The protein below binds the small molecule below.
Small molecule (SMILES): CC[C@H](C)[C@@H](C=O)NC(=O)[C@H](CO)NC(=O)[C@H](CCCCN)NC(=O)[C@@H](N)C(C)C

Sequence of chain 15.A:
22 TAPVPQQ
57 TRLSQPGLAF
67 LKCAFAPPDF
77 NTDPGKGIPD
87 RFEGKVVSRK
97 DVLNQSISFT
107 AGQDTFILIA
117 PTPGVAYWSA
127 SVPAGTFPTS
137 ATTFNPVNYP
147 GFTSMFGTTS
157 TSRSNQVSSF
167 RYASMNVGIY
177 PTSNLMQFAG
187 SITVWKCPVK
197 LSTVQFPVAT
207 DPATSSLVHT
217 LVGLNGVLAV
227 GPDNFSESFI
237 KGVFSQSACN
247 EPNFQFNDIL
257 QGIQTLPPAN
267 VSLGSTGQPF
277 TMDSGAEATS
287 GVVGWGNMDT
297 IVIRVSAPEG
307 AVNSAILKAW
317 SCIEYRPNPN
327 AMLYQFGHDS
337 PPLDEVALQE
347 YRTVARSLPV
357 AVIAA

Binding-site contacts:
Ligand atom CD1 contacts residue THR349 of chain 15.A at 4.3 Å.
Ligand atom CG2 contacts residue PHE71 of chain 15.A at 4.0 Å (hydrophobic).